Sequence of chain 1.A:
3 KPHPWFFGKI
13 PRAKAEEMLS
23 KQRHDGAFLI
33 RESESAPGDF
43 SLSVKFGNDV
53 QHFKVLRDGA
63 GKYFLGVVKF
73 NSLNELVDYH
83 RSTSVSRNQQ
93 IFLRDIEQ

Binding-site contacts:
Ligand atom CG contacts residue LEU67 of chain 1.A at 3.4 Å (hydrophobic).
Ligand atom O2P contacts residue ARG14 of chain 1.A at 2.2 Å (salt-bridge).
Ligand atom OH contacts residue SER35 of chain 1.A at 3.5 Å (h-bond).
Ligand atom CA contacts residue HIS54 of chain 1.A at 3.2 Å.
Ligand atom CB contacts residue HIS54 of chain 1.A at 3.5 Å.
Ligand atom C contacts residue HIS54 of chain 1.A at 3.4 Å.
Ligand atom O2P contacts residue ARG33 of chain 1.A at 3.0 Å (salt-bridge).
Ligand atom P contacts residue SER43 of chain 1.A at 3.5 Å.
Ligand atom CG2 contacts residue HIS54 of chain 1.A at 3.5 Å.
Ligand atom CB contacts residue PHE55 of chain 1.A at 3.7 Å (hydrophobic).
Ligand atom CB contacts residue LEU67 of chain 1.A at 3.4 Å (hydrophobic).
Ligand atom CA contacts residue ARG14 of chain 1.A at 3.5 Å.
Ligand atom ND2 contacts residue LYS56 of chain 1.A at 2.9 Å (salt-bridge).
Ligand atom CG2 contacts residue GLN53 of chain 1.A at 3.8 Å.
Ligand atom P contacts residue SER35 of chain 1.A at 3.5 Å.
Ligand atom CD2 contacts residue LYS56 of chain 1.A at 3.5 Å.
Ligand atom O3P contacts residue SER35 of chain 1.A at 2.9 Å (h-bond).
Ligand atom OH contacts residue SER43 of chain 1.A at 3.4 Å (h-bond).
Ligand atom OH contacts residue SER37 of chain 1.A at 3.7 Å.
Ligand atom OD1 contacts residue PHE55 of chain 1.A at 3.5 Å.
Ligand atom CA contacts residue HIS54 of chain 1.A at 3.6 Å.
Ligand atom CB contacts residue HIS54 of chain 1.A at 3.6 Å.
Ligand atom C contacts residue ARG14 of chain 1.A at 3.1 Å.
Ligand atom CG contacts residue LYS56 of chain 1.A at 3.7 Å.
Ligand atom O1P contacts residue SER35 of chain 1.A at 3.4 Å (h-bond).
Ligand atom O1P contacts residue ARG14 of chain 1.A at 3.9 Å.
Ligand atom CZ contacts residue SER43 of chain 1.A at 3.8 Å.
Ligand atom P contacts residue SER37 of chain 1.A at 3.5 Å.
Ligand atom O3P contacts residue ARG33 of chain 1.A at 2.6 Å (salt-bridge).
Ligand atom P contacts residue ARG14 of chain 1.A at 3.5 Å.
Ligand atom N contacts residue HIS54 of chain 1.A at 2.6 Å (h-bond).
Ligand atom OD1 contacts residue LYS56 of chain 1.A at 3.0 Å (salt-bridge).
Ligand atom O contacts residue HIS54 of chain 1.A at 3.8 Å.
Ligand atom CE2 contacts residue SER43 of chain 1.A at 3.3 Å.
Ligand atom CG1 contacts residue PHE55 of chain 1.A at 3.8 Å (hydrophobic).
Ligand atom ND2 contacts residue LEU67 of chain 1.A at 2.6 Å (h-bond).
Ligand atom O contacts residue ARG14 of chain 1.A at 2.4 Å (salt-bridge).
Ligand atom P contacts residue ARG33 of chain 1.A at 3.7 Å.
Ligand atom O1P contacts residue SER37 of chain 1.A at 2.3 Å (h-bond).
Ligand atom O3P contacts residue SER43 of chain 1.A at 2.6 Å (h-bond).

The protein below binds the small molecule below.
Small molecule (SMILES): CC(C)[C@H](NC(=O)[C@H](CC(N)=O)NC(=O)[C@@H](NC(=O)[C@H](Cc1ccc(OP(=O)(O)O)cc1)NC(=O)[C@@H]([NH3+])CO)C(C)C)C(=O)N[C@H](C=O)CCC(N)=O